Sequence of chain 1.B:
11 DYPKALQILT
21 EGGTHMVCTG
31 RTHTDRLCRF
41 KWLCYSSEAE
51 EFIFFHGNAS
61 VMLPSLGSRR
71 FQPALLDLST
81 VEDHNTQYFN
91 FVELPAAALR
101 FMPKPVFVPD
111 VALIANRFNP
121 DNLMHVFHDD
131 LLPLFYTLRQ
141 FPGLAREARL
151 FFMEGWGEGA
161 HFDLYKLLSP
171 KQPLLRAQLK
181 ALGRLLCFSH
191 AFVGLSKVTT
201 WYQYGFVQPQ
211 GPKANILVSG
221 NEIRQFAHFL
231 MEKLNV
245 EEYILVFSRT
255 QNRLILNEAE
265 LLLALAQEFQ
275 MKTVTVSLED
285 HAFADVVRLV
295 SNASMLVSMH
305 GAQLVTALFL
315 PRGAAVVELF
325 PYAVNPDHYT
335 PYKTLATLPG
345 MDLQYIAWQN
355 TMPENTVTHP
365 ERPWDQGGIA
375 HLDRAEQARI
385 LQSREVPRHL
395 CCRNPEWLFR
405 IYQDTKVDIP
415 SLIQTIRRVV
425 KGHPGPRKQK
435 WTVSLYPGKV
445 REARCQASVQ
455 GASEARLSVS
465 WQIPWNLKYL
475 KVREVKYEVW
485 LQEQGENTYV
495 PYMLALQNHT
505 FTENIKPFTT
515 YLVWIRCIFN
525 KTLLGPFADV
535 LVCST

A small-molecule ligand and the protein it binds are described below.
Small molecule (SMILES): CC(=O)N[C@@H]1[C@@H](O)[C@H](O)[C@@H](CO)O[C@H]1O

Binding-site contacts:
Ligand atom C8 contacts residue ASN502 of chain 1.B at 4.4 Å.
Ligand atom O5 contacts residue ASN502 of chain 1.B at 2.4 Å (h-bond).
Ligand atom O6 contacts residue LEU500 of chain 1.B at 3.7 Å.
Ligand atom C2 contacts residue ASN502 of chain 1.B at 2.5 Å.
Ligand atom C5 contacts residue ASN502 of chain 1.B at 3.7 Å.
Ligand atom O6 contacts residue GLN501 of chain 1.B at 3.2 Å (h-bond).
Ligand atom C6 contacts residue GLN501 of chain 1.B at 3.4 Å.
Ligand atom C7 contacts residue ASN502 of chain 1.B at 3.5 Å.
Ligand atom C5 contacts residue GLN501 of chain 1.B at 4.4 Å.
Ligand atom O7 contacts residue ASN502 of chain 1.B at 3.3 Å (h-bond).
Ligand atom C1 contacts residue ASN502 of chain 1.B at 1.4 Å.
Ligand atom N2 contacts residue ASN502 of chain 1.B at 2.9 Å (h-bond).
Ligand atom O6 contacts residue ALA499 of chain 1.B at 4.5 Å.
Ligand atom C4 contacts residue ASN502 of chain 1.B at 4.2 Å.
Ligand atom C3 contacts residue ASN502 of chain 1.B at 3.8 Å.
Ligand atom C1 contacts residue GLN501 of chain 1.B at 4.3 Å.
Ligand atom O5 contacts residue GLN501 of chain 1.B at 3.5 Å.